This protein binds this small molecule.
Small molecule (SMILES): CC(=O)N[C@H]1[C@H](O[C@H]2[C@H](O)[C@@H](NC(C)=O)CO[C@@H]2CO)O[C@H](CO)[C@@H](O)[C@@H]1O

Sequence of chain 1.D:
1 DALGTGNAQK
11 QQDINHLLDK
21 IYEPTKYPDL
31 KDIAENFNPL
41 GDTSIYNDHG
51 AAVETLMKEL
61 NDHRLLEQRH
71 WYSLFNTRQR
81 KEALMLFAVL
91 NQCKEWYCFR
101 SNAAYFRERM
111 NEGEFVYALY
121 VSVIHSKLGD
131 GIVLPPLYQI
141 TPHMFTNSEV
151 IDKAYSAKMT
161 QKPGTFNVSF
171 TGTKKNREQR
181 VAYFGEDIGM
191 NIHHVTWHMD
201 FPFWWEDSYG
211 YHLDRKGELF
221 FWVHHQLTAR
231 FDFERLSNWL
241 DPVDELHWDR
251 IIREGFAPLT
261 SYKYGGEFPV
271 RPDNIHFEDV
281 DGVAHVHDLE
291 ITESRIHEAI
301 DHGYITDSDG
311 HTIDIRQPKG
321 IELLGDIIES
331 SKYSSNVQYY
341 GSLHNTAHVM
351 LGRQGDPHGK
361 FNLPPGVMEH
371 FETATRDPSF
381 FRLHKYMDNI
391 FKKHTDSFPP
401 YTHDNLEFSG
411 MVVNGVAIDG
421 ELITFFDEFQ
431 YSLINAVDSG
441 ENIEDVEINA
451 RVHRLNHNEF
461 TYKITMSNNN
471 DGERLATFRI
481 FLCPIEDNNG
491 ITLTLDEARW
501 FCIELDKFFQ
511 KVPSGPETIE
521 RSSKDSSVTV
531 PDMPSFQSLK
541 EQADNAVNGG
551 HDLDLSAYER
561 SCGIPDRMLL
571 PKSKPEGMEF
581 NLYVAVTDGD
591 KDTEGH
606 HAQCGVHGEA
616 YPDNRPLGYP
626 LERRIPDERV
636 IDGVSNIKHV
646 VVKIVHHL

Binding-site contacts:
Ligand atom C7 contacts residue ARG451 of chain 1.D at 4.0 Å.
Ligand atom C5 contacts residue GLU428 of chain 1.D at 4.1 Å.
Ligand atom C5 contacts residue ASN167 of chain 1.D at 2.8 Å.
Ligand atom O6 contacts residue ASN167 of chain 1.D at 4.2 Å.
Ligand atom O4 contacts residue ARG451 of chain 1.D at 3.8 Å.
Ligand atom C2 contacts residue ASN167 of chain 1.D at 2.5 Å.
Ligand atom C4 contacts residue ASN167 of chain 1.D at 3.3 Å.
Ligand atom C3 contacts residue ASN167 of chain 1.D at 3.1 Å.
Ligand atom O3 contacts residue ASN167 of chain 1.D at 4.5 Å.
Ligand atom O6 contacts residue GLU428 of chain 1.D at 2.5 Å (salt-bridge).
Ligand atom O7 contacts residue ASN167 of chain 1.D at 2.9 Å (h-bond).
Ligand atom O7 contacts residue ARG451 of chain 1.D at 3.6 Å (salt-bridge).
Ligand atom C6 contacts residue ASN167 of chain 1.D at 4.1 Å.
Ligand atom C6 contacts residue GLU428 of chain 1.D at 3.3 Å.
Ligand atom C6 contacts residue ARG451 of chain 1.D at 4.3 Å.
Ligand atom O5 contacts residue ASN167 of chain 1.D at 2.5 Å (h-bond).
Ligand atom C1 contacts residue ASN167 of chain 1.D at 1.5 Å.
Ligand atom O6 contacts residue ARG451 of chain 1.D at 3.3 Å (salt-bridge).
Ligand atom C5 contacts residue ARG451 of chain 1.D at 4.0 Å.
Ligand atom O4 contacts residue ASN167 of chain 1.D at 3.9 Å.
Ligand atom C7 contacts residue ASN167 of chain 1.D at 3.5 Å.
Ligand atom N2 contacts residue ASN167 of chain 1.D at 3.3 Å (h-bond).